Sequence of chain 1.A:
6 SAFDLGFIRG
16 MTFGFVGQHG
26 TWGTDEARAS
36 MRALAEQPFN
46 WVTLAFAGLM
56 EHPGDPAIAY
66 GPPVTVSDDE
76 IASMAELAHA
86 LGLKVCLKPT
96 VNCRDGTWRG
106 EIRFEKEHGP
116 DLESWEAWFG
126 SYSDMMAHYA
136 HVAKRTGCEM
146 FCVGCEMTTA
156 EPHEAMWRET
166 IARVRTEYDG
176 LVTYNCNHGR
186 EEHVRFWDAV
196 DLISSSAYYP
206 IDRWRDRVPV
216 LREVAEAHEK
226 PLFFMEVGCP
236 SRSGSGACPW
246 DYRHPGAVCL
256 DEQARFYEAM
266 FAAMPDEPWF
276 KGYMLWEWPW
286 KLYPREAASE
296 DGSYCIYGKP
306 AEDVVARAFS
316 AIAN

Binding-site contacts:
Ligand atom O4 contacts residue TYR247 of chain 1.A at 4.1 Å.
Ligand atom O6 contacts residue PHE20 of chain 1.A at 3.6 Å.
Ligand atom C6 contacts residue VAL21 of chain 1.A at 3.9 Å (hydrophobic).
Ligand atom O2 contacts residue GLU282 of chain 1.A at 2.5 Å (salt-bridge).
Ligand atom O3 contacts residue GLU282 of chain 1.A at 4.1 Å.
Ligand atom C6 contacts residue ASN97 of chain 1.A at 3.6 Å.
Ligand atom C1 contacts residue GLU282 of chain 1.A at 4.5 Å.
Ligand atom O6 contacts residue ASN97 of chain 1.A at 2.9 Å (h-bond).
Ligand atom C1 contacts residue TRP281 of chain 1.A at 4.1 Å (hydrophobic).
Ligand atom C3 contacts residue TYR247 of chain 1.A at 4.0 Å (hydrophobic).
Ligand atom O5 contacts residue IFM1 of chain 1.E at 2.2 Å (h-bond).
Ligand atom C2 contacts residue GLU282 of chain 1.A at 3.3 Å.
Ligand atom O5 contacts residue TYR247 of chain 1.A at 4.3 Å.
Ligand atom C2 contacts residue TYR247 of chain 1.A at 4.3 Å (hydrophobic).
Ligand atom C5 contacts residue PHE20 of chain 1.A at 4.3 Å (hydrophobic).
Ligand atom C6 contacts residue IFM1 of chain 1.E at 3.9 Å.
Ligand atom C2 contacts residue TRP281 of chain 1.A at 4.0 Å (hydrophobic).
Ligand atom C5 contacts residue IFM1 of chain 1.E at 3.5 Å.
Ligand atom O2 contacts residue IFM1 of chain 1.E at 3.0 Å (h-bond).
Ligand atom C2 contacts residue IFM1 of chain 1.E at 2.6 Å.
Ligand atom C5 contacts residue TYR247 of chain 1.A at 4.0 Å (hydrophobic).
Ligand atom O2 contacts residue PHE20 of chain 1.A at 3.9 Å.
Ligand atom O5 contacts residue TRP281 of chain 1.A at 4.4 Å.
Ligand atom C3 contacts residue IFM1 of chain 1.E at 3.8 Å.
Ligand atom O5 contacts residue PHE20 of chain 1.A at 3.7 Å.
Ligand atom C3 contacts residue GLU282 of chain 1.A at 4.3 Å.
Ligand atom C6 contacts residue PHE20 of chain 1.A at 3.7 Å (hydrophobic).
Ligand atom O6 contacts residue IFM1 of chain 1.E at 3.1 Å (h-bond).
Ligand atom C1 contacts residue IFM1 of chain 1.E at 1.4 Å.
Ligand atom C4 contacts residue IFM1 of chain 1.E at 4.1 Å.
Ligand atom O6 contacts residue ARG104 of chain 1.A at 4.0 Å.
Ligand atom C1 contacts residue TYR247 of chain 1.A at 3.8 Å (hydrophobic).
Ligand atom O2 contacts residue TRP281 of chain 1.A at 3.6 Å (h-bond).

A protein and the small-molecule ligand that binds it are described below.
Small molecule (SMILES): OC[C@H]1O[C@@H](O)[C@@H](O)[C@@H](O)[C@@H]1O